Sequence of chain 1.C:
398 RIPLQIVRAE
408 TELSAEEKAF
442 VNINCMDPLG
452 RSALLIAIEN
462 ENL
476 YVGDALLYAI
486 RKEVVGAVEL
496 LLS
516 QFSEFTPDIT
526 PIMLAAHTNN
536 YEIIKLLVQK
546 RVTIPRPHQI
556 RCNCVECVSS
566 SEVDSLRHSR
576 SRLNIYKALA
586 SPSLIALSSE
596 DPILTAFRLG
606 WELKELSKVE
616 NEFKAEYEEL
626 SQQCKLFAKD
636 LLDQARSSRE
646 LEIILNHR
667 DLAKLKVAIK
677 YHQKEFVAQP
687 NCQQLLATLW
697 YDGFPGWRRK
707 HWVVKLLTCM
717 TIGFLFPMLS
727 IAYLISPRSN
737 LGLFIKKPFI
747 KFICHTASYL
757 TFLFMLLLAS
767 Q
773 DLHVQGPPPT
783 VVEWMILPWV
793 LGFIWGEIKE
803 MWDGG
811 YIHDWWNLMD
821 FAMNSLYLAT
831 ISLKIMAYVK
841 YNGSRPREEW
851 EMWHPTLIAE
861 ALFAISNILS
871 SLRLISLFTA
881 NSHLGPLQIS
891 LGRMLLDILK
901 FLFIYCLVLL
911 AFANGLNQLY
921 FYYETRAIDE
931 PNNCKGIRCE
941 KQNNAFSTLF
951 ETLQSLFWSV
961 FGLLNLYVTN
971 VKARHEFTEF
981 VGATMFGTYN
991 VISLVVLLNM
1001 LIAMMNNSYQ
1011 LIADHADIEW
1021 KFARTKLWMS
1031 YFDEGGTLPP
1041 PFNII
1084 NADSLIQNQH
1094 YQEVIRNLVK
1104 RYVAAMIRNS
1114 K

Sequence of chain 1.D:
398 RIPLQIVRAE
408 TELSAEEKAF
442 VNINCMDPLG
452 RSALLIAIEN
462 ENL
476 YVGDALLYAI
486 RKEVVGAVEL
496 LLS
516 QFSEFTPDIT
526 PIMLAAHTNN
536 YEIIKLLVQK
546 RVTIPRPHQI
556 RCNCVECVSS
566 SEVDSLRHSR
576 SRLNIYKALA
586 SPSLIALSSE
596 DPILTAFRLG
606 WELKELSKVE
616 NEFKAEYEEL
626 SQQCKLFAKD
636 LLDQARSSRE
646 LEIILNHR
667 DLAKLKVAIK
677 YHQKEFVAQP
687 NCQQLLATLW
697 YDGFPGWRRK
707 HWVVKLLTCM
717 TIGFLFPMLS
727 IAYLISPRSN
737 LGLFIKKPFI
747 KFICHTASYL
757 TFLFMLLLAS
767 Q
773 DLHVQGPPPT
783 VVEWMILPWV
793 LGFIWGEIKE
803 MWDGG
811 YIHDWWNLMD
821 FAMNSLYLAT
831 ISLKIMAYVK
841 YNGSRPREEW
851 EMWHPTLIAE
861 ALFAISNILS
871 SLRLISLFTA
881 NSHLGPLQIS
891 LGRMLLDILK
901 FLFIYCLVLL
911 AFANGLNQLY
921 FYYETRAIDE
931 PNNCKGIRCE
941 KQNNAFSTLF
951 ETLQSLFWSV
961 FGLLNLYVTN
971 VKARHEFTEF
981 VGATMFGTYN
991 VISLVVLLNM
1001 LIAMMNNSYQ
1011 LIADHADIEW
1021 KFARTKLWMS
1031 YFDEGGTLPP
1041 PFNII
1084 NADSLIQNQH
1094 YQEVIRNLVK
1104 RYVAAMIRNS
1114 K

Binding-site contacts:
Ligand atom O01 contacts residue GLN954 of chain 1.D at 3.8 Å.
Ligand atom O36 contacts residue THR984 of chain 1.C at 3.4 Å (h-bond).
Ligand atom O36 contacts residue THR988 of chain 1.C at 3.8 Å.
Ligand atom C02 contacts residue PHE957 of chain 1.D at 3.7 Å (hydrophobic).
Ligand atom O01 contacts residue PHE957 of chain 1.D at 3.8 Å.
Ligand atom N31 contacts residue PHE957 of chain 1.D at 3.8 Å.
Ligand atom F16 contacts residue TYR905 of chain 1.D at 3.3 Å.
Ligand atom C11 contacts residue TYR905 of chain 1.D at 3.5 Å (hydrophobic).
Ligand atom C04 contacts residue PHE957 of chain 1.D at 3.6 Å (hydrophobic).
Ligand atom C10 contacts residue CYS906 of chain 1.D at 3.5 Å (hydrophobic).
Ligand atom N19 contacts residue PHE957 of chain 1.D at 3.6 Å.
Ligand atom F15 contacts residue TYR905 of chain 1.D at 3.3 Å.
Ligand atom C10 contacts residue LEU902 of chain 1.D at 3.9 Å (hydrophobic).
Ligand atom O36 contacts residue GLY987 of chain 1.C at 3.6 Å.
Ligand atom C26 contacts residue PHE950 of chain 1.D at 4.0 Å (hydrophobic).
Ligand atom C27 contacts residue LEU953 of chain 1.D at 3.8 Å (hydrophobic).
Ligand atom C20 contacts residue PHE957 of chain 1.D at 3.7 Å (hydrophobic).
Ligand atom C03 contacts residue PHE957 of chain 1.D at 3.6 Å (hydrophobic).
Ligand atom C34 contacts residue PHE980 of chain 1.C at 3.8 Å (hydrophobic).
Ligand atom C09 contacts residue CYS906 of chain 1.D at 3.5 Å (hydrophobic).
Ligand atom C10 contacts residue TYR905 of chain 1.D at 3.5 Å (hydrophobic).
Ligand atom C33 contacts residue THR984 of chain 1.C at 3.7 Å.
Ligand atom C34 contacts residue GLN954 of chain 1.D at 3.4 Å.
Ligand atom C30 contacts residue PHE957 of chain 1.D at 3.9 Å (hydrophobic).
Ligand atom C20 contacts residue LEU953 of chain 1.D at 3.9 Å (hydrophobic).
Ligand atom O35 contacts residue ALA983 of chain 1.C at 3.2 Å.
Ligand atom N28 contacts residue PHE957 of chain 1.D at 3.8 Å.
Ligand atom C26 contacts residue LEU953 of chain 1.D at 4.0 Å (hydrophobic).
Ligand atom O35 contacts residue TRP958 of chain 1.D at 3.9 Å.
Ligand atom F16 contacts residue LEU902 of chain 1.D at 4.0 Å.
Ligand atom C29 contacts residue THR988 of chain 1.C at 3.6 Å.
Ligand atom C06 contacts residue PHE957 of chain 1.D at 3.9 Å (hydrophobic).
Ligand atom C14 contacts residue TYR905 of chain 1.D at 3.8 Å (hydrophobic).
Ligand atom C12 contacts residue TYR905 of chain 1.D at 3.9 Å (hydrophobic).
Ligand atom CL1 contacts residue PHE950 of chain 1.D at 3.9 Å.
Ligand atom F15 contacts residue PHE957 of chain 1.D at 3.6 Å.
Ligand atom N05 contacts residue PHE957 of chain 1.D at 3.9 Å.
Ligand atom C24 contacts residue LEU953 of chain 1.D at 3.9 Å (hydrophobic).
Ligand atom C34 contacts residue TRP958 of chain 1.D at 4.0 Å (hydrophobic).
Ligand atom C18 contacts residue PHE957 of chain 1.D at 3.9 Å (hydrophobic).

The protein below binds the small molecule below.
Small molecule (SMILES): Cn1c(=O)n(CCCO)c(=O)c2c1nc(Oc1cccc(OC(F)(F)F)c1)n2Cc1ccc(Cl)cc1